Sequence of chain 1.B:
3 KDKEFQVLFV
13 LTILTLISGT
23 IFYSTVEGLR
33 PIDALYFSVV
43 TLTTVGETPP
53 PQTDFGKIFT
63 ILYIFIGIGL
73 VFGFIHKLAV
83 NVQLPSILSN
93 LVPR

Binding-site contacts:
Ligand atom O contacts residue SER91 of chain 1.B at 3.4 Å (h-bond).
Ligand atom CA contacts residue ARG96 of chain 1.B at 3.2 Å.
Ligand atom C contacts residue VAL94 of chain 1.B at 3.3 Å (hydrophobic).
Ligand atom CA contacts residue VAL94 of chain 1.B at 3.7 Å (hydrophobic).
Ligand atom N contacts residue ARG96 of chain 1.B at 3.0 Å.
Ligand atom O contacts residue VAL94 of chain 1.B at 4.2 Å.
Ligand atom C contacts residue SER91 of chain 1.B at 3.5 Å.
Ligand atom OXT contacts residue SER91 of chain 1.B at 2.8 Å (h-bond).
Ligand atom OXT contacts residue VAL94 of chain 1.B at 2.6 Å (h-bond).
Ligand atom OXT contacts residue ASN92 of chain 1.B at 4.2 Å.

This small molecule binds to this protein.
Small molecule (SMILES): NCC(=O)O